A small-molecule ligand and the protein it binds are described below.
Small molecule (SMILES): N[C@@H](CC(=O)O)C(=O)O

Sequence of chain 1.C:
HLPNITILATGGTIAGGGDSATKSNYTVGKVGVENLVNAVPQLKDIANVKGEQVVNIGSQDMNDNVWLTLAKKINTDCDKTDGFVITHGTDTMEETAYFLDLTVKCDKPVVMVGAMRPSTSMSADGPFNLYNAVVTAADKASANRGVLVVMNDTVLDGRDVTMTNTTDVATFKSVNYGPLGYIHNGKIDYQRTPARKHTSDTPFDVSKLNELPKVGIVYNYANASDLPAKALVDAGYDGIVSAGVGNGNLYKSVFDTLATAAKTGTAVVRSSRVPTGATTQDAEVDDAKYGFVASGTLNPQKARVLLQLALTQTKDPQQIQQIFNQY

Sequence of chain 1.D:
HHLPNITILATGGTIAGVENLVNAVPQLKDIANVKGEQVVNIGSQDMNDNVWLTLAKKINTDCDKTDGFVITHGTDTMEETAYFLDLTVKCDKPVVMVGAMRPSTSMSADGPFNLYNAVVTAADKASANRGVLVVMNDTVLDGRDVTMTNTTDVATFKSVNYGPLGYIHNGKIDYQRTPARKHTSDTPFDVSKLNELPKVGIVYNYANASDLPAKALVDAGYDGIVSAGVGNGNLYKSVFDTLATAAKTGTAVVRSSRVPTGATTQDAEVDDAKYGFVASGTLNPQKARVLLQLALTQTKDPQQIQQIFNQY

Binding-site contacts:
Ligand atom C contacts residue SER66 of chain 1.C at 3.5 Å.
Ligand atom OD2 contacts residue ALA122 of chain 1.C at 3.7 Å.
Ligand atom O contacts residue SER66 of chain 1.C at 2.8 Å (h-bond).
Ligand atom OD2 contacts residue THR97 of chain 1.C at 2.9 Å (h-bond).
Ligand atom OD1 contacts residue TYR33 of chain 1.C at 3.7 Å.
Ligand atom CB contacts residue THR97 of chain 1.C at 3.4 Å.
Ligand atom CA contacts residue THR20 of chain 1.C at 3.1 Å.
Ligand atom O contacts residue GLY65 of chain 1.C at 3.3 Å.
Ligand atom CG contacts residue TYR33 of chain 1.C at 3.9 Å (hydrophobic).
Ligand atom N contacts residue ASP98 of chain 1.C at 2.7 Å (salt-bridge).
Ligand atom CA contacts residue GLU291 of chain 1.D at 3.4 Å.
Ligand atom CG contacts residue THR20 of chain 1.C at 2.5 Å.
Ligand atom CA contacts residue ASP98 of chain 1.C at 3.7 Å.
Ligand atom N contacts residue GLN67 of chain 1.C at 2.9 Å (h-bond).
Ligand atom CB contacts residue TYR33 of chain 1.C at 3.5 Å (hydrophobic).
Ligand atom O contacts residue GLN67 of chain 1.C at 3.6 Å.
Ligand atom O contacts residue GLY96 of chain 1.C at 3.2 Å.
Ligand atom OXT contacts residue SER66 of chain 1.C at 2.6 Å (h-bond).
Ligand atom OD1 contacts residue THR20 of chain 1.C at 2.9 Å (h-bond).
Ligand atom OXT contacts residue THR97 of chain 1.C at 3.1 Å (h-bond).
Ligand atom CA contacts residue GLN67 of chain 1.C at 3.9 Å.
Ligand atom CB contacts residue ASP98 of chain 1.C at 3.3 Å.
Ligand atom N contacts residue ASN256 of chain 1.D at 3.4 Å (h-bond).
Ligand atom CG contacts residue ALA122 of chain 1.C at 3.7 Å (hydrophobic).
Ligand atom CB contacts residue GLU291 of chain 1.D at 3.7 Å.
Ligand atom O contacts residue VAL35 of chain 1.C at 3.5 Å.
Ligand atom C contacts residue GLY96 of chain 1.C at 3.4 Å.
Ligand atom OD2 contacts residue GLY96 of chain 1.C at 3.4 Å.
Ligand atom OD2 contacts residue THR20 of chain 1.C at 2.9 Å (h-bond).
Ligand atom OXT contacts residue ASP98 of chain 1.C at 3.0 Å (salt-bridge).
Ligand atom OD1 contacts residue THR97 of chain 1.C at 3.0 Å (h-bond).
Ligand atom CB contacts residue THR20 of chain 1.C at 3.0 Å.
Ligand atom OD1 contacts residue ALA122 of chain 1.C at 2.9 Å (h-bond).
Ligand atom N contacts residue GLU291 of chain 1.D at 2.7 Å (salt-bridge).
Ligand atom OXT contacts residue GLY96 of chain 1.C at 3.2 Å.
Ligand atom O contacts residue GLY19 of chain 1.C at 3.3 Å.
Ligand atom C contacts residue THR97 of chain 1.C at 3.7 Å.
Ligand atom OD1 contacts residue MET123 of chain 1.C at 3.9 Å.
Ligand atom CG contacts residue THR97 of chain 1.C at 2.9 Å.
Ligand atom C contacts residue GLN67 of chain 1.C at 3.6 Å.